A small-molecule ligand and the protein it binds are described below.
Small molecule (SMILES): CC(=O)N[C@H]1[C@H](O[C@H]2[C@H](O)[C@@H](NC(C)=O)CO[C@@H]2CO)O[C@H](CO)[C@@H](O)[C@@H]1O

Binding-site contacts:
Ligand atom C3 contacts residue ASN522 of chain 1.A at 3.9 Å.
Ligand atom C6 contacts residue THR524 of chain 1.A at 3.9 Å.
Ligand atom O7 contacts residue THR597 of chain 1.A at 3.7 Å.
Ligand atom C5 contacts residue ASN522 of chain 1.A at 3.6 Å.
Ligand atom N2 contacts residue ARG489 of chain 1.A at 4.3 Å.
Ligand atom C7 contacts residue THR597 of chain 1.A at 4.0 Å.
Ligand atom C4 contacts residue ASN522 of chain 1.A at 4.3 Å.
Ligand atom C7 contacts residue ASN522 of chain 1.A at 4.0 Å.
Ligand atom C8 contacts residue THR597 of chain 1.A at 3.9 Å.
Ligand atom O7 contacts residue ASP319 of chain 1.A at 3.5 Å (salt-bridge).
Ligand atom N2 contacts residue ASN522 of chain 1.A at 3.1 Å (h-bond).
Ligand atom C1 contacts residue ASN522 of chain 1.A at 1.4 Å.
Ligand atom C8 contacts residue ASN522 of chain 1.A at 4.3 Å.
Ligand atom O7 contacts residue ARG489 of chain 1.A at 3.8 Å.
Ligand atom C2 contacts residue ASN522 of chain 1.A at 2.6 Å.
Ligand atom O6 contacts residue THR524 of chain 1.A at 3.4 Å.
Ligand atom O5 contacts residue ASN522 of chain 1.A at 2.4 Å (h-bond).

Sequence of chain 1.A:
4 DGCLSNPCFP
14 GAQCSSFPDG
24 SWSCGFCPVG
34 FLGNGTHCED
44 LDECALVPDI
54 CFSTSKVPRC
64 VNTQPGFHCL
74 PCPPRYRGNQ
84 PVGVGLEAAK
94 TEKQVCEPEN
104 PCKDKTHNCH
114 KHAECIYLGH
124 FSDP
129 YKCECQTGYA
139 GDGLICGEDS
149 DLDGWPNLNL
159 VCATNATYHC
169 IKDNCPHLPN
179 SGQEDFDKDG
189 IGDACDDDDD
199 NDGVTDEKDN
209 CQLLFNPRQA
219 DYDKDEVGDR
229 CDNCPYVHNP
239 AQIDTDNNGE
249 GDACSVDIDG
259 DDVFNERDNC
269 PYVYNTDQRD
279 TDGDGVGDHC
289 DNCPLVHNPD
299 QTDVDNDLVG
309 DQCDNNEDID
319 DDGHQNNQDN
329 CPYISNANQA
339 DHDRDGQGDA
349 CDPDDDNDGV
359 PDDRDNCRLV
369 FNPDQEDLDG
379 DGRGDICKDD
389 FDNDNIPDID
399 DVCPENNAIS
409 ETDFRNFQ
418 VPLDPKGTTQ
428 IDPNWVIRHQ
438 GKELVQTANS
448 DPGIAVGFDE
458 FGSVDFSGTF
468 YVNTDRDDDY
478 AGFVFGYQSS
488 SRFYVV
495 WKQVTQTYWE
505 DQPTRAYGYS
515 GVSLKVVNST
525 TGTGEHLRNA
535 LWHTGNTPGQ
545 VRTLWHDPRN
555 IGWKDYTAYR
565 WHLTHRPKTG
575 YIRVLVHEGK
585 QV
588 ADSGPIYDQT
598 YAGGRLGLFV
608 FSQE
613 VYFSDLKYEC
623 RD